Binding-site contacts:
Ligand atom C16 contacts residue GLN313 of chain 1.B at 3.1 Å.
Ligand atom O15 contacts residue ILE280 of chain 1.B at 3.6 Å.
Ligand atom C17 contacts residue ASN265 of chain 1.B at 3.5 Å.
Ligand atom C17 contacts residue TRP276 of chain 1.B at 4.0 Å (hydrophobic).
Ligand atom C12 contacts residue PHE316 of chain 1.B at 3.6 Å (hydrophobic).
Ligand atom C13 contacts residue ILE280 of chain 1.B at 4.0 Å (hydrophobic).
Ligand atom CL4 contacts residue LEU263 of chain 1.B at 3.0 Å.
Ligand atom C18 contacts residue ILE280 of chain 1.B at 3.8 Å (hydrophobic).
Ligand atom C19 contacts residue TYR103 of chain 1.B at 3.5 Å (hydrophobic).
Ligand atom O15 contacts residue GLN313 of chain 1.B at 4.1 Å.
Ligand atom O14 contacts residue PHE316 of chain 1.B at 3.2 Å.
Ligand atom C17 contacts residue GLN313 of chain 1.B at 4.1 Å.
Ligand atom C13 contacts residue PHE316 of chain 1.B at 3.3 Å (hydrophobic).
Ligand atom C6 contacts residue HIS104 of chain 1.B at 3.8 Å.
Ligand atom C13 contacts residue GLN313 of chain 1.B at 4.2 Å.
Ligand atom C11 contacts residue PHE316 of chain 1.B at 3.8 Å (hydrophobic).
Ligand atom C16 contacts residue ILE280 of chain 1.B at 3.8 Å (hydrophobic).
Ligand atom O15 contacts residue PHE316 of chain 1.B at 3.6 Å.
Ligand atom C17 contacts residue THR277 of chain 1.B at 3.7 Å.
Ligand atom C16 contacts residue THR277 of chain 1.B at 3.9 Å.
Ligand atom C8 contacts residue PHE284 of chain 1.B at 4.0 Å (hydrophobic).
Ligand atom C11 contacts residue MET301 of chain 1.B at 3.8 Å (hydrophobic).
Ligand atom C3 contacts residue MET217 of chain 1.B at 4.2 Å (hydrophobic).
Ligand atom C11 contacts residue PHE284 of chain 1.B at 4.0 Å (hydrophobic).
Ligand atom CL4 contacts residue MET217 of chain 1.B at 4.0 Å.
Ligand atom C18 contacts residue PHE316 of chain 1.B at 4.0 Å (hydrophobic).
Ligand atom C16 contacts residue PHE316 of chain 1.B at 3.9 Å (hydrophobic).
Ligand atom O14 contacts residue GLN313 of chain 1.B at 3.2 Å (h-bond).
Ligand atom N1 contacts residue PHE284 of chain 1.B at 4.0 Å.
Ligand atom N9 contacts residue PHE284 of chain 1.B at 3.7 Å.
Ligand atom C17 contacts residue TYR273 of chain 1.B at 3.9 Å (hydrophobic).
Ligand atom C10 contacts residue PHE316 of chain 1.B at 3.9 Å (hydrophobic).
Ligand atom C5 contacts residue MET217 of chain 1.B at 3.8 Å (hydrophobic).
Ligand atom C17 contacts residue ILE280 of chain 1.B at 4.1 Å (hydrophobic).
Ligand atom C19 contacts residue ILE280 of chain 1.B at 3.7 Å (hydrophobic).
Ligand atom CL4 contacts residue PHE316 of chain 1.B at 3.9 Å.
Ligand atom C10 contacts residue PHE284 of chain 1.B at 3.9 Å (hydrophobic).
Ligand atom C8 contacts residue HIS104 of chain 1.B at 4.1 Å.
Ligand atom C12 contacts residue ILE280 of chain 1.B at 3.9 Å (hydrophobic).
Ligand atom C7 contacts residue HIS104 of chain 1.B at 3.6 Å.

A small-molecule ligand and the protein it binds are described below.
Small molecule (SMILES): CCOC(=O)c1c(C)nn(-c2ccccc2Cl)c1C

Sequence of chain 1.B:
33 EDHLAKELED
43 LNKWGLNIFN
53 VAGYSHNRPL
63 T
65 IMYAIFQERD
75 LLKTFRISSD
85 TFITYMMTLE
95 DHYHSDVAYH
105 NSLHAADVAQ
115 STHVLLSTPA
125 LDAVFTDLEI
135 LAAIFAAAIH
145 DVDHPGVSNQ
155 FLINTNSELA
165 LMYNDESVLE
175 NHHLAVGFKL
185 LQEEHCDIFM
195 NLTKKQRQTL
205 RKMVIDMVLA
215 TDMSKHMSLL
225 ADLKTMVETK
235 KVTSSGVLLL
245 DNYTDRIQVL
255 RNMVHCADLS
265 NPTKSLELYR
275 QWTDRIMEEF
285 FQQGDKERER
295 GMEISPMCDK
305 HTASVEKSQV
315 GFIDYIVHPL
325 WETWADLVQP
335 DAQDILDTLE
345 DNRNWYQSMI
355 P